Sequence of chain 1.G:
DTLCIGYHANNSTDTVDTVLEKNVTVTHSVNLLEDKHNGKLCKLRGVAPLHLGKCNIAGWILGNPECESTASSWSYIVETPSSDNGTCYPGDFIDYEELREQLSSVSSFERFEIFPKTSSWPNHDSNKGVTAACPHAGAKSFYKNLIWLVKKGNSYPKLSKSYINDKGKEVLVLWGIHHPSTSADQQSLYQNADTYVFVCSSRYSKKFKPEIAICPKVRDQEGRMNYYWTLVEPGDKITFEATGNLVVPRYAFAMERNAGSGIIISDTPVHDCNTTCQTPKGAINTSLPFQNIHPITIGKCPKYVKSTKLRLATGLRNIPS

Binding-site contacts:
Ligand atom O1A contacts residue THR135 of chain 1.G at 3.5 Å.
Ligand atom O1A contacts residue ALA136 of chain 1.G at 2.8 Å (h-bond).
Ligand atom C9 contacts residue TRP152 of chain 1.G at 4.0 Å (hydrophobic).
Ligand atom N5 contacts residue VAL134 of chain 1.G at 3.0 Å (h-bond).
Ligand atom C10 contacts residue LYS132 of chain 1.G at 4.0 Å.
Ligand atom C4 contacts residue LYS144 of chain 1.G at 3.7 Å.
Ligand atom O9 contacts residue HIS182 of chain 1.G at 3.5 Å (h-bond).
Ligand atom C1 contacts residue THR135 of chain 1.G at 3.7 Å.
Ligand atom C7 contacts residue TRP152 of chain 1.G at 3.9 Å (hydrophobic).
Ligand atom C11 contacts residue VAL154 of chain 1.G at 4.1 Å (hydrophobic).
Ligand atom O8 contacts residue GLN225 of chain 1.G at 3.2 Å (h-bond).
Ligand atom O1A contacts residue LYS144 of chain 1.G at 3.8 Å.
Ligand atom C8 contacts residue TYR93 of chain 1.G at 4.0 Å (hydrophobic).
Ligand atom C10 contacts residue LEU193 of chain 1.G at 3.8 Å (hydrophobic).
Ligand atom O1B contacts residue THR135 of chain 1.G at 3.1 Å (h-bond).
Ligand atom O8 contacts residue TYR93 of chain 1.G at 3.0 Å (h-bond).
Ligand atom C11 contacts residue LYS132 of chain 1.G at 3.3 Å.
Ligand atom C4 contacts residue VAL134 of chain 1.G at 3.2 Å (hydrophobic).
Ligand atom O9 contacts residue TYR93 of chain 1.G at 3.4 Å (h-bond).
Ligand atom O1B contacts residue GLN225 of chain 1.G at 3.2 Å (h-bond).
Ligand atom O4 contacts residue VAL134 of chain 1.G at 3.6 Å (h-bond).
Ligand atom C10 contacts residue TRP152 of chain 1.G at 4.1 Å (hydrophobic).
Ligand atom C11 contacts residue GLY133 of chain 1.G at 3.9 Å.
Ligand atom C11 contacts residue TRP152 of chain 1.G at 3.7 Å (hydrophobic).
Ligand atom O10 contacts residue LEU193 of chain 1.G at 3.0 Å.
Ligand atom C5 contacts residue VAL134 of chain 1.G at 3.7 Å (hydrophobic).
Ligand atom C8 contacts residue TRP152 of chain 1.G at 4.0 Å (hydrophobic).
Ligand atom C3 contacts residue LYS144 of chain 1.G at 3.8 Å.
Ligand atom O8 contacts residue TRP152 of chain 1.G at 3.6 Å.
Ligand atom C9 contacts residue LEU193 of chain 1.G at 3.9 Å (hydrophobic).
Ligand atom C11 contacts residue VAL134 of chain 1.G at 4.1 Å (hydrophobic).
Ligand atom C9 contacts residue TYR93 of chain 1.G at 3.8 Å (hydrophobic).
Ligand atom C10 contacts residue VAL134 of chain 1.G at 4.0 Å (hydrophobic).
Ligand atom C1 contacts residue GLN225 of chain 1.G at 4.1 Å.
Ligand atom C11 contacts residue LEU193 of chain 1.G at 4.1 Å (hydrophobic).
Ligand atom O4 contacts residue LYS144 of chain 1.G at 2.9 Å (salt-bridge).
Ligand atom O1B contacts residue ALA136 of chain 1.G at 4.0 Å.
Ligand atom N5 contacts residue TRP152 of chain 1.G at 4.0 Å.
Ligand atom C9 contacts residue HIS182 of chain 1.G at 3.4 Å.
Ligand atom C1 contacts residue ALA136 of chain 1.G at 3.8 Å (hydrophobic).

A small-molecule ligand and the protein it binds are described below.
Small molecule (SMILES): CC(=O)N[C@H]1[C@H]([C@H](O)[C@H](O)CO)O[C@@](O)(C(=O)O)C[C@@H]1O